A protein and the small-molecule ligand that binds it are described below.
Small molecule (SMILES): CC(=O)N[C@@H]1[C@@H](O)[C@H](O)[C@@H](CO)O[C@H]1O

Sequence of chain 1.A:
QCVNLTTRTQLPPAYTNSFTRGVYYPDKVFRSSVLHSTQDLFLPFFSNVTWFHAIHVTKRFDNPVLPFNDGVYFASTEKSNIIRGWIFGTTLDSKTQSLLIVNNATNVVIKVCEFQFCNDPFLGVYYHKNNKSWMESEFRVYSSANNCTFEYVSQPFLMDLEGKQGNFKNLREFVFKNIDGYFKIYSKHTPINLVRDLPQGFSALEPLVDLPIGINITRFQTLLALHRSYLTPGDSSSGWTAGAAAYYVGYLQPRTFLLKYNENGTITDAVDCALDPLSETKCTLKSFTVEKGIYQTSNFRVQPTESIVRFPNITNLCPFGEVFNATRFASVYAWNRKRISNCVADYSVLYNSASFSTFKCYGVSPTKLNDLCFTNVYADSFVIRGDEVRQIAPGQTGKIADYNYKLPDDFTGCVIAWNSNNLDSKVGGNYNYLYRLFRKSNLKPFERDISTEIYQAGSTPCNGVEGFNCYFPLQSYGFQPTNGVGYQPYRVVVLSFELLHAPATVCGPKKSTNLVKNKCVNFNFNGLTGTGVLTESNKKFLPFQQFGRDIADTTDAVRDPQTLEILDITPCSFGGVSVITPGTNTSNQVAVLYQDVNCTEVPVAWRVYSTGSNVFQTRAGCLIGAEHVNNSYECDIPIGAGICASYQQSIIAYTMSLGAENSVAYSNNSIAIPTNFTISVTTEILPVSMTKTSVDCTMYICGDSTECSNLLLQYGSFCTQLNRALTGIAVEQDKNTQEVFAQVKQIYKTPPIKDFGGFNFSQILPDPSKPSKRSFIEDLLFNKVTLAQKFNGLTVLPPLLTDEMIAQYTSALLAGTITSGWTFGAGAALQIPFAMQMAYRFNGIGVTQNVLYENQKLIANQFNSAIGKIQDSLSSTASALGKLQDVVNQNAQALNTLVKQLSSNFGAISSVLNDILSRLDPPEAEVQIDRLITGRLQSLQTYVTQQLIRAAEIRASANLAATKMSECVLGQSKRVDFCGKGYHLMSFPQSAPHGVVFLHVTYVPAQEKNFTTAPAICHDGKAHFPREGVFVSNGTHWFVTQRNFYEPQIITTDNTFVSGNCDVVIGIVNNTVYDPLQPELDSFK

Binding-site contacts:
Ligand atom O7 contacts residue ASN603 of chain 1.A at 3.3 Å (h-bond).
Ligand atom N2 contacts residue ASN603 of chain 1.A at 2.8 Å (h-bond).
Ligand atom C3 contacts residue ASN603 of chain 1.A at 3.7 Å.
Ligand atom C8 contacts residue ASN603 of chain 1.A at 4.0 Å.
Ligand atom O6 contacts residue GLN631 of chain 1.A at 4.3 Å.
Ligand atom O5 contacts residue GLN631 of chain 1.A at 4.3 Å.
Ligand atom C7 contacts residue ASN603 of chain 1.A at 3.3 Å.
Ligand atom C5 contacts residue ASN603 of chain 1.A at 3.7 Å.
Ligand atom C2 contacts residue ASN603 of chain 1.A at 2.4 Å.
Ligand atom O5 contacts residue ASN603 of chain 1.A at 2.4 Å (h-bond).
Ligand atom C1 contacts residue ASN603 of chain 1.A at 1.4 Å.
Ligand atom C4 contacts residue ASN603 of chain 1.A at 4.2 Å.